Binding-site contacts:
Ligand atom C5 contacts residue ASN271 of chain 1.C at 3.6 Å.
Ligand atom C1 contacts residue ASN271 of chain 1.C at 1.4 Å.
Ligand atom O7 contacts residue VAL410 of chain 1.C at 3.9 Å.
Ligand atom O5 contacts residue ILE292 of chain 1.C at 3.6 Å.
Ligand atom O6 contacts residue ILE292 of chain 1.C at 3.4 Å.
Ligand atom C5 contacts residue ILE292 of chain 1.C at 4.1 Å (hydrophobic).
Ligand atom O7 contacts residue ASN271 of chain 1.C at 4.3 Å.
Ligand atom C6 contacts residue ILE292 of chain 1.C at 3.5 Å (hydrophobic).
Ligand atom C8 contacts residue ASN271 of chain 1.C at 3.4 Å.
Ligand atom O5 contacts residue ASN271 of chain 1.C at 2.4 Å (h-bond).
Ligand atom C3 contacts residue ASN271 of chain 1.C at 3.8 Å.
Ligand atom C4 contacts residue ASN271 of chain 1.C at 4.2 Å.
Ligand atom C7 contacts residue ASN271 of chain 1.C at 3.4 Å.
Ligand atom N2 contacts residue ASN271 of chain 1.C at 2.9 Å (h-bond).
Ligand atom C2 contacts residue ASN271 of chain 1.C at 2.5 Å.

Sequence of chain 1.C:
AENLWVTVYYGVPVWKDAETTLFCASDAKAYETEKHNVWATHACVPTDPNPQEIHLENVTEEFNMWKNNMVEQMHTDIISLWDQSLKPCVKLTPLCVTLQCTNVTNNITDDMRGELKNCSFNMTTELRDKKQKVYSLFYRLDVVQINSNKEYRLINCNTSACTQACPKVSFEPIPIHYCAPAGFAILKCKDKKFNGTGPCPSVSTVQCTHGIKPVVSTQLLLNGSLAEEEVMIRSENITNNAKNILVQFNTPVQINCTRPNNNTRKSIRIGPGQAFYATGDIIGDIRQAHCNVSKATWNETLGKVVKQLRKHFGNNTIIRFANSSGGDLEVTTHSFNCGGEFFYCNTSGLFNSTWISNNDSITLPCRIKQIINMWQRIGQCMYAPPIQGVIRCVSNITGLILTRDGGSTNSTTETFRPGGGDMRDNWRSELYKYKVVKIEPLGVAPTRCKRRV

The protein below binds the small molecule below.
Small molecule (SMILES): CC(=O)N[C@H]1[C@H](O[C@H]2[C@H](O)[C@@H](NC(C)=O)CO[C@@H]2CO)O[C@H](CO)[C@@H](O)[C@@H]1O